Sequence of chain 1.A:
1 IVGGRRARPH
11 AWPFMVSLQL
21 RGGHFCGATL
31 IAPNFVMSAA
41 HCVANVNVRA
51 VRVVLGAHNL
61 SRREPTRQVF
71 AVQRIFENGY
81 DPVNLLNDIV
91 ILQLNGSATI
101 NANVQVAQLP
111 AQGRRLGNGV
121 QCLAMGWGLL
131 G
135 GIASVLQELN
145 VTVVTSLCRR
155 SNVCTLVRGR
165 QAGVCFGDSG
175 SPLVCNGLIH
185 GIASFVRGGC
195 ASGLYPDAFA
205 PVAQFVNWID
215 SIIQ

Binding-site contacts:
Ligand atom F33 contacts residue SER188 of chain 1.A at 3.3 Å.
Ligand atom C25 contacts residue PHE170 of chain 1.A at 3.3 Å (hydrophobic).
Ligand atom C10 contacts residue LEU85 of chain 1.A at 3.7 Å (hydrophobic).
Ligand atom C26 contacts residue PHE170 of chain 1.A at 3.6 Å (hydrophobic).
Ligand atom C26 contacts residue CYS169 of chain 1.A at 3.5 Å (hydrophobic).
Ligand atom F33 contacts residue ALA187 of chain 1.A at 3.1 Å.
Ligand atom C29 contacts residue SER173 of chain 1.A at 3.4 Å.
Ligand atom C5 contacts residue SER173 of chain 1.A at 3.5 Å.
Ligand atom F31 contacts residue CYS169 of chain 1.A at 3.5 Å.
Ligand atom C5 contacts residue HIS41 of chain 1.A at 3.5 Å.
Ligand atom N18 contacts residue ASP88 of chain 1.A at 3.4 Å.
Ligand atom F32 contacts residue VAL168 of chain 1.A at 3.3 Å.
Ligand atom N21 contacts residue VAL190 of chain 1.A at 3.5 Å (h-bond).
Ligand atom C10 contacts residue SER188 of chain 1.A at 3.2 Å.
Ligand atom C10 contacts residue ASP88 of chain 1.A at 3.5 Å.
Ligand atom N18 contacts residue TYR80 of chain 1.A at 3.4 Å.
Ligand atom C9 contacts residue LEU85 of chain 1.A at 3.3 Å (hydrophobic).
Ligand atom C22 contacts residue VAL190 of chain 1.A at 3.4 Å (hydrophobic).
Ligand atom C10 contacts residue HIS41 of chain 1.A at 3.4 Å.
Ligand atom F31 contacts residue ALA187 of chain 1.A at 3.6 Å.
Ligand atom F33 contacts residue SER173 of chain 1.A at 3.1 Å.
Ligand atom C29 contacts residue SER188 of chain 1.A at 3.4 Å.
Ligand atom C22 contacts residue PHE189 of chain 1.A at 3.6 Å (hydrophobic).
Ligand atom F31 contacts residue ASP172 of chain 1.A at 3.6 Å.
Ligand atom C27 contacts residue VAL190 of chain 1.A at 3.6 Å (hydrophobic).
Ligand atom C8 contacts residue LEU85 of chain 1.A at 3.3 Å (hydrophobic).
Ligand atom F32 contacts residue SER188 of chain 1.A at 3.5 Å.
Ligand atom N21 contacts residue PHE189 of chain 1.A at 3.7 Å.
Ligand atom C11 contacts residue SER188 of chain 1.A at 3.2 Å.
Ligand atom C27 contacts residue CYS169 of chain 1.A at 3.3 Å (hydrophobic).
Ligand atom F31 contacts residue SER173 of chain 1.A at 3.4 Å.
Ligand atom C26 contacts residue VAL190 of chain 1.A at 3.6 Å (hydrophobic).
Ligand atom C17 contacts residue TYR80 of chain 1.A at 3.6 Å (hydrophobic).
Ligand atom O13 contacts residue HIS41 of chain 1.A at 3.2 Å.
Ligand atom F31 contacts residue VAL168 of chain 1.A at 3.3 Å.
Ligand atom N18 contacts residue LEU85 of chain 1.A at 3.4 Å.
Ligand atom C12 contacts residue HIS41 of chain 1.A at 3.5 Å.
Ligand atom F32 contacts residue PHE189 of chain 1.A at 3.2 Å.
Ligand atom C28 contacts residue SER173 of chain 1.A at 3.6 Å.
Ligand atom C17 contacts residue ASP88 of chain 1.A at 3.5 Å.

This small molecule binds to this protein.
Small molecule (SMILES): CCOC(=O)C1=C(C)N(c2cccc(C(F)(F)F)c2)c2[nH]cc[n+]2[C@@H]1c1ccc(C#N)cc1